The protein below binds the small molecule below.
Small molecule (SMILES): Cc1n[nH]cc1CNc1ccccc1F

Sequence of chain 1.A:
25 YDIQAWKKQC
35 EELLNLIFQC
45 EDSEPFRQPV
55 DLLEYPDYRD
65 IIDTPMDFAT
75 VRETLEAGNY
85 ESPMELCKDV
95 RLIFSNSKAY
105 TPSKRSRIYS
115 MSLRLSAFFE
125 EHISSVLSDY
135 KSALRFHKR

Binding-site contacts:
Ligand atom C6 contacts residue TYR104 of chain 1.A at 3.6 Å (hydrophobic).
Ligand atom N2 contacts residue TYR62 of chain 1.A at 4.2 Å.
Ligand atom F contacts residue SER101 of chain 1.A at 2.9 Å.
Ligand atom C6 contacts residue ILE112 of chain 1.A at 4.2 Å (hydrophobic).
Ligand atom C8 contacts residue THR105 of chain 1.A at 3.9 Å.
Ligand atom C10 contacts residue ILE112 of chain 1.A at 3.6 Å (hydrophobic).
Ligand atom C8 contacts residue SER110 of chain 1.A at 3.6 Å.
Ligand atom F contacts residue ILE112 of chain 1.A at 3.9 Å.
Ligand atom N1 contacts residue TYR59 of chain 1.A at 4.1 Å.
Ligand atom C3 contacts residue VAL54 of chain 1.A at 3.9 Å (hydrophobic).
Ligand atom N contacts residue PRO49 of chain 1.A at 2.7 Å (h-bond).
Ligand atom C4 contacts residue TYR62 of chain 1.A at 3.9 Å (hydrophobic).
Ligand atom C contacts residue VAL54 of chain 1.A at 3.5 Å (hydrophobic).
Ligand atom C9 contacts residue SER110 of chain 1.A at 3.7 Å.
Ligand atom C4 contacts residue TYR104 of chain 1.A at 3.7 Å (hydrophobic).
Ligand atom C1 contacts residue ILE112 of chain 1.A at 4.2 Å (hydrophobic).
Ligand atom C4 contacts residue VAL54 of chain 1.A at 4.0 Å (hydrophobic).
Ligand atom C1 contacts residue VAL54 of chain 1.A at 3.6 Å (hydrophobic).
Ligand atom N1 contacts residue ILE112 of chain 1.A at 3.7 Å.
Ligand atom C6 contacts residue TYR59 of chain 1.A at 4.3 Å (hydrophobic).
Ligand atom C5 contacts residue ILE112 of chain 1.A at 4.0 Å (hydrophobic).
Ligand atom C1 contacts residue PRO49 of chain 1.A at 3.6 Å (hydrophobic).
Ligand atom C contacts residue PHE50 of chain 1.A at 3.9 Å (hydrophobic).
Ligand atom C10 contacts residue THR105 of chain 1.A at 4.1 Å.
Ligand atom C contacts residue PRO49 of chain 1.A at 3.8 Å (hydrophobic).
Ligand atom C10 contacts residue SER101 of chain 1.A at 3.9 Å.
Ligand atom C3 contacts residue TYR59 of chain 1.A at 4.2 Å (hydrophobic).
Ligand atom C9 contacts residue TYR113 of chain 1.A at 3.8 Å (hydrophobic).
Ligand atom C2 contacts residue TYR59 of chain 1.A at 3.4 Å (hydrophobic).
Ligand atom C9 contacts residue ILE112 of chain 1.A at 3.7 Å (hydrophobic).
Ligand atom C8 contacts residue ILE112 of chain 1.A at 3.8 Å (hydrophobic).
Ligand atom N2 contacts residue TYR104 of chain 1.A at 3.4 Å.
Ligand atom C2 contacts residue ILE112 of chain 1.A at 3.8 Å (hydrophobic).
Ligand atom N1 contacts residue PRO49 of chain 1.A at 3.7 Å.
Ligand atom C8 contacts residue PRO106 of chain 1.A at 3.9 Å (hydrophobic).
Ligand atom C7 contacts residue ILE112 of chain 1.A at 4.1 Å (hydrophobic).
Ligand atom C9 contacts residue THR105 of chain 1.A at 3.5 Å.
Ligand atom N contacts residue ILE112 of chain 1.A at 4.2 Å.
Ligand atom C5 contacts residue TYR104 of chain 1.A at 3.5 Å (hydrophobic).
Ligand atom F contacts residue THR105 of chain 1.A at 4.1 Å.